Binding-site contacts:
Ligand atom C5 contacts residue MET414 of chain 1.C at 3.6 Å (hydrophobic).
Ligand atom C4' contacts residue ASP364 of chain 1.C at 3.4 Å.
Ligand atom C6 contacts residue GLY413 of chain 1.C at 3.6 Å.
Ligand atom O3' contacts residue ARG322 of chain 1.C at 3.0 Å (salt-bridge).
Ligand atom C2 contacts residue CYS331 of chain 1.C at 3.1 Å (hydrophobic).
Ligand atom C2 contacts residue GLN441 of chain 1.C at 3.6 Å.
Ligand atom N7 contacts residue GLY413 of chain 1.C at 3.4 Å.
Ligand atom O3P contacts residue GLY387 of chain 1.C at 2.9 Å (h-bond).
Ligand atom C3' contacts residue SER68 of chain 1.C at 3.2 Å.
Ligand atom O2P contacts residue SER329 of chain 1.C at 2.9 Å (h-bond).
Ligand atom O5' contacts residue GLY328 of chain 1.C at 3.7 Å.
Ligand atom O1P contacts residue SER388 of chain 1.C at 3.0 Å (h-bond).
Ligand atom O3' contacts residue SER68 of chain 1.C at 2.7 Å (h-bond).
Ligand atom O2P contacts residue GLY366 of chain 1.C at 3.4 Å (h-bond).
Ligand atom O6 contacts residue GLY442 of chain 1.C at 3.4 Å.
Ligand atom N3 contacts residue CYS331 of chain 1.C at 3.5 Å (h-bond).
Ligand atom C2' contacts residue ARG322 of chain 1.C at 3.5 Å.
Ligand atom N7 contacts residue MET414 of chain 1.C at 2.9 Å (h-bond).
Ligand atom O2P contacts residue GLY328 of chain 1.C at 3.6 Å.
Ligand atom C4 contacts residue ILE330 of chain 1.C at 3.5 Å (hydrophobic).
Ligand atom N1 contacts residue NAD1 of chain 1.T at 3.6 Å.
Ligand atom O3P contacts residue SER388 of chain 1.C at 3.4 Å (h-bond).
Ligand atom O3' contacts residue ASP364 of chain 1.C at 2.5 Å (salt-bridge).
Ligand atom C5 contacts residue ILE330 of chain 1.C at 3.5 Å (hydrophobic).
Ligand atom O6 contacts residue GLY415 of chain 1.C at 2.8 Å (h-bond).
Ligand atom O2' contacts residue ARG322 of chain 1.C at 3.3 Å (salt-bridge).
Ligand atom O6 contacts residue MET414 of chain 1.C at 3.0 Å (h-bond).
Ligand atom N3 contacts residue NAD1 of chain 1.T at 3.1 Å (h-bond).
Ligand atom N1 contacts residue GLN441 of chain 1.C at 3.1 Å (h-bond).
Ligand atom C2 contacts residue NAD1 of chain 1.T at 3.1 Å.
Ligand atom C4 contacts residue NAD1 of chain 1.T at 3.6 Å.
Ligand atom O6 contacts residue SER416 of chain 1.C at 3.6 Å.
Ligand atom O6 contacts residue GLY413 of chain 1.C at 3.0 Å.
Ligand atom N9 contacts residue ILE330 of chain 1.C at 3.7 Å.
Ligand atom O2' contacts residue ASP364 of chain 1.C at 2.8 Å (salt-bridge).
Ligand atom C6 contacts residue MET414 of chain 1.C at 3.7 Å (hydrophobic).
Ligand atom O1P contacts residue SER329 of chain 1.C at 3.6 Å.
Ligand atom O3' contacts residue MET385 of chain 1.C at 3.6 Å.
Ligand atom O1P contacts residue TYR411 of chain 1.C at 2.5 Å (h-bond).
Ligand atom C3' contacts residue ASP364 of chain 1.C at 3.4 Å.

This small molecule binds to this protein.
Small molecule (SMILES): O=c1[nH]cnc2c1ncn2[C@@H]1O[C@H](COP(=O)(O)O)[C@@H](O)[C@H]1O

Sequence of chain 1.C:
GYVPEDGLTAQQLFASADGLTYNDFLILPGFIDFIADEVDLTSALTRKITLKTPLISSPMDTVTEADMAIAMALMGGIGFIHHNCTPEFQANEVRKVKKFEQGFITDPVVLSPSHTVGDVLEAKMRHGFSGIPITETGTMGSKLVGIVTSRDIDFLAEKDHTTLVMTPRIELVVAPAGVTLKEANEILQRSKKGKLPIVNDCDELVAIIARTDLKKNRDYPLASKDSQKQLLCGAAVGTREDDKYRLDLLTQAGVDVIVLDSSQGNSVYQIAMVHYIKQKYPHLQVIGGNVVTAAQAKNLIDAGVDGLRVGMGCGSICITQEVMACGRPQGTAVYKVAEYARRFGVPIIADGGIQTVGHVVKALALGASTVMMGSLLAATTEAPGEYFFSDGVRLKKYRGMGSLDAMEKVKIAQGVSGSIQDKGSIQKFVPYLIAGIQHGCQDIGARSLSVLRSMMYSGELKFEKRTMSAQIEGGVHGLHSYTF